Sequence of chain 1.A:
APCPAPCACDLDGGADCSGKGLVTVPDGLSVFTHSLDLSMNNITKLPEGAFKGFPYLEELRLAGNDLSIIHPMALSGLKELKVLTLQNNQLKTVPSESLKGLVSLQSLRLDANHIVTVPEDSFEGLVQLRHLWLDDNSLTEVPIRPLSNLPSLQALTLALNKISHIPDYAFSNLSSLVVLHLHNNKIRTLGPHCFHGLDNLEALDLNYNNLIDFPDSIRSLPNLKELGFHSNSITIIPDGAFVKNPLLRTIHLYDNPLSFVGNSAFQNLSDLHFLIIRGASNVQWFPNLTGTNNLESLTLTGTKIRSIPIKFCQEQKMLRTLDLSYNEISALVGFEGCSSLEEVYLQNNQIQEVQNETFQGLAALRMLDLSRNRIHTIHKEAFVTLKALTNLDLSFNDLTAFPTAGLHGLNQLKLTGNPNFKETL

Binding-site contacts:
Ligand atom C7 contacts residue ASN362 of chain 1.A at 3.3 Å.
Ligand atom C7 contacts residue HIS385 of chain 1.A at 4.0 Å.
Ligand atom O5 contacts residue ASN362 of chain 1.A at 2.4 Å (h-bond).
Ligand atom C1 contacts residue GLU387 of chain 1.A at 3.8 Å.
Ligand atom O5 contacts residue GLN366 of chain 1.A at 4.1 Å.
Ligand atom N2 contacts residue ASN362 of chain 1.A at 2.9 Å (h-bond).
Ligand atom C5 contacts residue VAL390 of chain 1.A at 4.2 Å (hydrophobic).
Ligand atom C6 contacts residue THR391 of chain 1.A at 3.6 Å.
Ligand atom C2 contacts residue GLU387 of chain 1.A at 3.3 Å.
Ligand atom C7 contacts residue GLU387 of chain 1.A at 3.5 Å.
Ligand atom N2 contacts residue HIS385 of chain 1.A at 4.3 Å.
Ligand atom N2 contacts residue GLU387 of chain 1.A at 2.5 Å (salt-bridge).
Ligand atom O6 contacts residue GLN366 of chain 1.A at 3.8 Å.
Ligand atom O6 contacts residue THR391 of chain 1.A at 4.5 Å.
Ligand atom C6 contacts residue VAL390 of chain 1.A at 4.4 Å (hydrophobic).
Ligand atom C8 contacts residue GLU387 of chain 1.A at 3.6 Å.
Ligand atom O3 contacts residue GLU387 of chain 1.A at 3.8 Å.
Ligand atom O7 contacts residue ASN362 of chain 1.A at 3.2 Å (h-bond).
Ligand atom C1 contacts residue ASN362 of chain 1.A at 1.5 Å.
Ligand atom C5 contacts residue ASN362 of chain 1.A at 3.7 Å.
Ligand atom O7 contacts residue HIS385 of chain 1.A at 4.3 Å.
Ligand atom C2 contacts residue ASN362 of chain 1.A at 2.4 Å.
Ligand atom C3 contacts residue GLU387 of chain 1.A at 3.3 Å.
Ligand atom C4 contacts residue ASN362 of chain 1.A at 4.2 Å.
Ligand atom C8 contacts residue ASN362 of chain 1.A at 4.5 Å.
Ligand atom C3 contacts residue ASN362 of chain 1.A at 3.8 Å.
Ligand atom C8 contacts residue HIS385 of chain 1.A at 3.5 Å.

The protein below binds the small molecule below.
Small molecule (SMILES): CC(=O)N[C@@H]1[C@@H](O)[C@H](O)[C@@H](CO)O[C@H]1O